Sequence of chain 1.A:
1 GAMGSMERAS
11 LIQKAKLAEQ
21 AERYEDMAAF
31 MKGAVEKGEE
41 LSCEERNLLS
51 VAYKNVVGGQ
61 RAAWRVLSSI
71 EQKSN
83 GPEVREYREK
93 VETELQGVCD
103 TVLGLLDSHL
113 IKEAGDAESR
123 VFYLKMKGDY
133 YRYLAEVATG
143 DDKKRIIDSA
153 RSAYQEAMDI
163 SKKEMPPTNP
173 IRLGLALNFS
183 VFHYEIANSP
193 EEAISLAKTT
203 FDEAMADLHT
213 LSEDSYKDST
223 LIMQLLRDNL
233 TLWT

This protein binds this small molecule.
Small molecule (SMILES): CC(C)[C@H](NC(=O)[C@@H](NC(=O)[C@H](C)NC(=O)[C@@H]1CCCN1C(=O)[C@@H](N)Cc1ccccc1)[C@@H](C)OP(=O)(O)O)C(=O)O

Binding-site contacts:
Ligand atom O contacts residue ASN231 of chain 1.A at 3.0 Å (h-bond).
Ligand atom CA contacts residue LEU179 of chain 1.A at 3.8 Å (hydrophobic).
Ligand atom CG contacts residue VAL183 of chain 1.A at 3.8 Å (hydrophobic).
Ligand atom P contacts residue LYS54 of chain 1.A at 3.8 Å.
Ligand atom CG1 contacts residue LEU179 of chain 1.A at 3.8 Å (hydrophobic).
Ligand atom CG2 contacts residue VAL183 of chain 1.A at 3.7 Å (hydrophobic).
Ligand atom P contacts residue ARG61 of chain 1.A at 3.5 Å.
Ligand atom O contacts residue ASN180 of chain 1.A at 2.9 Å (h-bond).
Ligand atom O contacts residue LYS127 of chain 1.A at 2.7 Å (salt-bridge).
Ligand atom C contacts residue ASN180 of chain 1.A at 3.5 Å.
Ligand atom CA contacts residue ASN231 of chain 1.A at 3.5 Å.
Ligand atom CB contacts residue ASN231 of chain 1.A at 3.7 Å.
Ligand atom CG1 contacts residue LEU227 of chain 1.A at 3.4 Å (hydrophobic).
Ligand atom O contacts residue LEU179 of chain 1.A at 3.5 Å.
Ligand atom CA contacts residue ASN180 of chain 1.A at 3.2 Å.
Ligand atom O3P contacts residue ARG134 of chain 1.A at 2.9 Å (salt-bridge).
Ligand atom CG2 contacts residue ARG134 of chain 1.A at 3.8 Å.
Ligand atom O contacts residue VAL183 of chain 1.A at 3.5 Å.
Ligand atom O1P contacts residue ARG61 of chain 1.A at 2.9 Å (salt-bridge).
Ligand atom O2P contacts residue ARG134 of chain 1.A at 2.9 Å (salt-bridge).
Ligand atom CB contacts residue ASN231 of chain 1.A at 3.4 Å.
Ligand atom CB contacts residue ARG65 of chain 1.A at 3.7 Å.
Ligand atom C contacts residue LYS54 of chain 1.A at 3.8 Å.
Ligand atom O3P contacts residue TYR135 of chain 1.A at 2.5 Å (h-bond).
Ligand atom N contacts residue ASN180 of chain 1.A at 3.0 Å (h-bond).
Ligand atom O contacts residue LYS54 of chain 1.A at 3.2 Å (salt-bridge).
Ligand atom CG2 contacts residue ASN180 of chain 1.A at 3.6 Å.
Ligand atom P contacts residue TYR135 of chain 1.A at 3.7 Å.
Ligand atom CB contacts residue ASN180 of chain 1.A at 3.2 Å.
Ligand atom N contacts residue ASN231 of chain 1.A at 2.8 Å (h-bond).
Ligand atom CB contacts residue VAL183 of chain 1.A at 3.9 Å (hydrophobic).
Ligand atom CA contacts residue ASN231 of chain 1.A at 3.8 Å.
Ligand atom P contacts residue ARG134 of chain 1.A at 3.8 Å.
Ligand atom C contacts residue LYS127 of chain 1.A at 3.7 Å.
Ligand atom CG2 contacts residue GLY176 of chain 1.A at 3.5 Å.
Ligand atom O2P contacts residue ARG61 of chain 1.A at 3.0 Å (salt-bridge).
Ligand atom OG1 contacts residue LYS54 of chain 1.A at 3.7 Å.
Ligand atom C contacts residue ASN231 of chain 1.A at 3.6 Å.
Ligand atom OXT contacts residue LYS127 of chain 1.A at 3.9 Å.
Ligand atom O1P contacts residue LYS54 of chain 1.A at 3.1 Å (salt-bridge).